Binding-site contacts:
Ligand atom O1B contacts residue MG1 of chain 1.MA at 2.5 Å.
Ligand atom PA contacts residue MG1 of chain 1.MA at 3.4 Å.
Ligand atom C3' contacts residue ASP498 of chain 1.K at 3.4 Å.
Ligand atom O3G contacts residue VAL53 of chain 1.K at 3.2 Å.
Ligand atom O2B contacts residue GLY87 of chain 1.K at 3.3 Å.
Ligand atom C5 contacts residue PRO32 of chain 1.K at 3.6 Å (hydrophobic).
Ligand atom O2' contacts residue GLY414 of chain 1.K at 2.7 Å (h-bond).
Ligand atom PB contacts residue MG1 of chain 1.MA at 3.5 Å.
Ligand atom C6 contacts residue PRO32 of chain 1.K at 3.5 Å (hydrophobic).
Ligand atom N6 contacts residue ASP482 of chain 1.K at 3.0 Å (salt-bridge).
Ligand atom C5 contacts residue ILE496 of chain 1.K at 3.7 Å (hydrophobic).
Ligand atom O3G contacts residue ASP51 of chain 1.K at 2.9 Å (salt-bridge).
Ligand atom O3A contacts residue LEU30 of chain 1.K at 3.4 Å.
Ligand atom O1G contacts residue MG1 of chain 1.MA at 2.0 Å.
Ligand atom N7 contacts residue ASN153 of chain 1.K at 3.5 Å (h-bond).
Ligand atom C2 contacts residue ALA483 of chain 1.K at 3.5 Å (hydrophobic).
Ligand atom O1A contacts residue GLY31 of chain 1.K at 3.6 Å (h-bond).
Ligand atom O5' contacts residue GLY31 of chain 1.K at 3.5 Å (h-bond).
Ligand atom PG contacts residue MG1 of chain 1.MA at 3.4 Å.
Ligand atom O2' contacts residue ASP498 of chain 1.K at 2.6 Å (salt-bridge).
Ligand atom O1B contacts residue ASP86 of chain 1.K at 3.0 Å (salt-bridge).
Ligand atom O2B contacts residue THR88 of chain 1.K at 3.6 Å (h-bond).
Ligand atom C6 contacts residue ASP482 of chain 1.K at 3.5 Å.
Ligand atom O2B contacts residue THR89 of chain 1.K at 3.1 Å (h-bond).
Ligand atom O2G contacts residue THR88 of chain 1.K at 3.2 Å (h-bond).
Ligand atom N1 contacts residue ASP482 of chain 1.K at 3.2 Å (salt-bridge).
Ligand atom O1A contacts residue K1 of chain 1.NA at 3.0 Å.
Ligand atom O1B contacts residue GLY87 of chain 1.K at 3.2 Å (h-bond).
Ligand atom N3B contacts residue THR89 of chain 1.K at 3.1 Å (h-bond).
Ligand atom O2B contacts residue THR90 of chain 1.K at 2.7 Å (h-bond).
Ligand atom N1 contacts residue ALA483 of chain 1.K at 3.0 Å (h-bond).
Ligand atom O2' contacts residue GLY413 of chain 1.K at 3.4 Å.
Ligand atom C2 contacts residue PHE481 of chain 1.K at 3.7 Å (hydrophobic).
Ligand atom O2G contacts residue VAL53 of chain 1.K at 3.3 Å.
Ligand atom C2' contacts residue ASP498 of chain 1.K at 3.4 Å.
Ligand atom N3 contacts residue GLY414 of chain 1.K at 3.3 Å.
Ligand atom O1A contacts residue THR29 of chain 1.K at 3.6 Å (h-bond).
Ligand atom O1G contacts residue ASP86 of chain 1.K at 2.8 Å (salt-bridge).
Ligand atom O3' contacts residue ASP498 of chain 1.K at 3.2 Å (salt-bridge).
Ligand atom O2A contacts residue MG1 of chain 1.MA at 2.1 Å.

Sequence of chain 1.K:
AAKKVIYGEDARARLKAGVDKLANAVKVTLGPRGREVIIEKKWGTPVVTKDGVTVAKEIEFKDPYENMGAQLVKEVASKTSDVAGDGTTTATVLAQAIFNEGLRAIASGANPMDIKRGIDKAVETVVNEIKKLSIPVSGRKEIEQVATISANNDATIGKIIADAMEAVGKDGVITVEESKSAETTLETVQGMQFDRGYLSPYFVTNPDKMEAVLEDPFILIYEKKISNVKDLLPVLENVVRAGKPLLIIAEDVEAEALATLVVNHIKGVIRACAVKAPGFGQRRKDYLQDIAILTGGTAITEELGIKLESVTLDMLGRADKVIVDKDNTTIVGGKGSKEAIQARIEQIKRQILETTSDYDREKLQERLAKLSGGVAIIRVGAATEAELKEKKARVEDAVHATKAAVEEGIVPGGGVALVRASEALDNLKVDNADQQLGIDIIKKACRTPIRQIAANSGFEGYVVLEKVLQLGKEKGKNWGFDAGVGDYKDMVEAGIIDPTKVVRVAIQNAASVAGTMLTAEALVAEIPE

This protein binds this small molecule.
Small molecule (SMILES): Nc1ncnc2c1ncn2[C@@H]1O[C@H](CO[P](=O)(O)O[P](=O)(O)NP(=O)(O)O)[C@@H](O)[C@H]1O